Sequence of chain 1.A:
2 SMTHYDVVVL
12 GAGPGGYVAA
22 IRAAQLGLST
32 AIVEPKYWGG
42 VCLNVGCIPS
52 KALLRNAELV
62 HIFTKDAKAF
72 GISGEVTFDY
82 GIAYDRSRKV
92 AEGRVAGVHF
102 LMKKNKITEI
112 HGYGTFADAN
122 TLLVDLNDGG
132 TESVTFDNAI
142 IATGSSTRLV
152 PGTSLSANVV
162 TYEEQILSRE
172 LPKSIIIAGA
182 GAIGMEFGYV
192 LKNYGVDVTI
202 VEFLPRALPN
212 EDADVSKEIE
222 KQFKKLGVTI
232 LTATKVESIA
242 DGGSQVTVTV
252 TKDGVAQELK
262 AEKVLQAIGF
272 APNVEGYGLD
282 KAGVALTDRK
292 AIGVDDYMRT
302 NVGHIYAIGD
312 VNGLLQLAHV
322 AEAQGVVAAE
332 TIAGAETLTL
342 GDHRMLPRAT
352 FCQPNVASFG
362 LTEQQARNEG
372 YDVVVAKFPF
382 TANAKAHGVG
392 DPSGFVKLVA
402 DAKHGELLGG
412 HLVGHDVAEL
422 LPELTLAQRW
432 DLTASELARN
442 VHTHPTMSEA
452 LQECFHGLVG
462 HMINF

The protein below binds the small molecule below.
Small molecule (SMILES): Cc1cc(S(=O)(=O)N(C)CC(=O)Nc2ccn(C)c(=O)c2)c2[nH]ncc2c1

Sequence of chain 1.B:
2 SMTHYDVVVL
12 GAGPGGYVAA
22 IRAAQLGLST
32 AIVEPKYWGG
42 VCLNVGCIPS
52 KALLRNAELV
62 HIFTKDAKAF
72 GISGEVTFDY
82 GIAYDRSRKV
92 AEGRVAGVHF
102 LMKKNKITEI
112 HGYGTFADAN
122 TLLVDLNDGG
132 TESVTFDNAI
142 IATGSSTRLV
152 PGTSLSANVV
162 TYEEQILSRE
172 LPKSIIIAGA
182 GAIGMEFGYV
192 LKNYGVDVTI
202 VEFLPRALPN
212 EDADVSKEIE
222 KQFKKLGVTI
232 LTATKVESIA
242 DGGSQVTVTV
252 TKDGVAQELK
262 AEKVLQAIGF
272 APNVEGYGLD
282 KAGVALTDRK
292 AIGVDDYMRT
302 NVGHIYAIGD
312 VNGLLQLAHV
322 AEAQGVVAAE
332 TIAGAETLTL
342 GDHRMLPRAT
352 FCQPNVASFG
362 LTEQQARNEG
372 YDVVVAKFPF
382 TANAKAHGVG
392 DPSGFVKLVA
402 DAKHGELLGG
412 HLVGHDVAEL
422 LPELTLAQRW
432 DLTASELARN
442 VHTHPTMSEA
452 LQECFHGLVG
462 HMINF

Binding-site contacts:
Ligand atom N5 contacts residue ASN465 of chain 1.A at 3.8 Å.
Ligand atom C17 contacts residue GLU323 of chain 1.B at 3.5 Å.
Ligand atom O1 contacts residue ARG95 of chain 1.B at 3.5 Å.
Ligand atom C7 contacts residue ALA383 of chain 1.A at 3.6 Å (hydrophobic).
Ligand atom C17 contacts residue HIS445 of chain 1.A at 3.5 Å.
Ligand atom C2 contacts residue PHE101 of chain 1.B at 3.5 Å (hydrophobic).
Ligand atom N1 contacts residue PHE101 of chain 1.B at 3.7 Å.
Ligand atom C15 contacts residue ASN465 of chain 1.A at 3.6 Å.
Ligand atom C3 contacts residue ASN465 of chain 1.A at 3.7 Å.
Ligand atom C13 contacts residue HIS445 of chain 1.A at 3.8 Å.
Ligand atom N4 contacts residue ALA383 of chain 1.A at 2.8 Å (h-bond).
Ligand atom N5 contacts residue ALA383 of chain 1.A at 3.5 Å (h-bond).
Ligand atom C8 contacts residue TYR18 of chain 1.B at 3.6 Å (hydrophobic).
Ligand atom C4 contacts residue ASN465 of chain 1.A at 3.8 Å.
Ligand atom C11 contacts residue HIS445 of chain 1.A at 3.7 Å.
Ligand atom C12 contacts residue HIS445 of chain 1.A at 3.5 Å.
Ligand atom O1 contacts residue ALA383 of chain 1.A at 3.0 Å (h-bond).
Ligand atom C8 contacts residue ARG95 of chain 1.B at 3.8 Å.
Ligand atom C5 contacts residue GLY98 of chain 1.B at 3.6 Å.
Ligand atom C17 contacts residue TYR18 of chain 1.B at 3.7 Å (hydrophobic).
Ligand atom C11 contacts residue GLU323 of chain 1.B at 3.3 Å.
Ligand atom C7 contacts residue ASN465 of chain 1.A at 3.5 Å.
Ligand atom C11 contacts residue ASN465 of chain 1.A at 3.7 Å.
Ligand atom C12 contacts residue TYR18 of chain 1.B at 3.6 Å (hydrophobic).
Ligand atom C10 contacts residue GLU450 of chain 1.A at 3.7 Å.
Ligand atom C15 contacts residue GLU450 of chain 1.A at 3.7 Å.
Ligand atom C13 contacts residue TYR18 of chain 1.B at 3.4 Å (hydrophobic).
Ligand atom C3 contacts residue PHE466 of chain 1.A at 3.7 Å (hydrophobic).
Ligand atom O1 contacts residue ASN384 of chain 1.A at 3.7 Å.
Ligand atom C8 contacts residue VAL99 of chain 1.B at 3.8 Å (hydrophobic).
Ligand atom O2 contacts residue ARG95 of chain 1.B at 3.2 Å.
Ligand atom C9 contacts residue ASN465 of chain 1.A at 3.8 Å.
Ligand atom C12 contacts residue GLU323 of chain 1.B at 3.8 Å.
Ligand atom O3 contacts residue GLY98 of chain 1.B at 3.6 Å.
Ligand atom O1 contacts residue ALA385 of chain 1.A at 3.3 Å (h-bond).
Ligand atom C10 contacts residue ASN465 of chain 1.A at 3.5 Å.
Ligand atom N2 contacts residue ASN465 of chain 1.A at 2.9 Å (h-bond).
Ligand atom O3 contacts residue ARG95 of chain 1.B at 3.2 Å (salt-bridge).
Ligand atom C11 contacts residue GLU450 of chain 1.A at 3.4 Å.
Ligand atom C6 contacts residue ASN465 of chain 1.A at 3.7 Å.